Binding-site contacts:
Ligand atom C contacts residue LYS65 of chain 1.B at 3.8 Å.
Ligand atom CD2 contacts residue ILE61 of chain 1.B at 3.6 Å (hydrophobic).
Ligand atom CA contacts residue GLU245 of chain 1.B at 4.0 Å.
Ligand atom N contacts residue LYS65 of chain 1.B at 4.1 Å.
Ligand atom CD1 contacts residue GLN78 of chain 1.B at 4.0 Å.
Ligand atom O contacts residue LYS65 of chain 1.B at 4.0 Å.
Ligand atom CB contacts residue GLU245 of chain 1.B at 4.0 Å.
Ligand atom CD1 contacts residue ILE61 of chain 1.B at 3.6 Å (hydrophobic).
Ligand atom CD2 contacts residue LEU82 of chain 1.B at 3.7 Å (hydrophobic).
Ligand atom O contacts residue LYS65 of chain 1.B at 3.8 Å.
Ligand atom CD2 contacts residue GLU83 of chain 1.B at 3.8 Å.
Ligand atom C contacts residue GLU245 of chain 1.B at 3.7 Å.
Ligand atom CD2 contacts residue VAL79 of chain 1.B at 3.4 Å (hydrophobic).
Ligand atom CB contacts residue LEU75 of chain 1.B at 3.7 Å (hydrophobic).
Ligand atom CG contacts residue ILE61 of chain 1.B at 3.9 Å (hydrophobic).
Ligand atom CB contacts residue GLU245 of chain 1.B at 3.3 Å.
Ligand atom CB contacts residue ILE61 of chain 1.B at 3.9 Å (hydrophobic).
Ligand atom CD2 contacts residue LYS65 of chain 1.B at 3.9 Å.
Ligand atom C contacts residue ILE61 of chain 1.B at 4.0 Å (hydrophobic).
Ligand atom CD1 contacts residue VAL79 of chain 1.B at 3.9 Å (hydrophobic).
Ligand atom CE contacts residue GLU83 of chain 1.B at 3.7 Å.
Ligand atom CD1 contacts residue LEU242 of chain 1.B at 3.9 Å (hydrophobic).
Ligand atom O contacts residue LEU75 of chain 1.B at 4.0 Å.
Ligand atom O contacts residue ILE61 of chain 1.B at 3.7 Å.
Ligand atom CD contacts residue GLU83 of chain 1.B at 3.6 Å.
Ligand atom C contacts residue LYS65 of chain 1.B at 4.0 Å.
Ligand atom NE2 contacts residue VAL79 of chain 1.B at 3.9 Å.
Ligand atom CE contacts residue VAL79 of chain 1.B at 4.2 Å (hydrophobic).
Ligand atom CG1 contacts residue GLU245 of chain 1.B at 3.6 Å.
Ligand atom NZ contacts residue VAL79 of chain 1.B at 3.6 Å.
Ligand atom CD1 contacts residue LEU242 of chain 1.B at 3.6 Å (hydrophobic).
Ligand atom CA contacts residue GLU245 of chain 1.B at 3.4 Å.
Ligand atom NZ contacts residue GLU83 of chain 1.B at 3.1 Å (salt-bridge).
Ligand atom CD2 contacts residue GLN78 of chain 1.B at 3.6 Å.
Ligand atom CD1 contacts residue LEU82 of chain 1.B at 4.0 Å (hydrophobic).
Ligand atom CG contacts residue GLU245 of chain 1.B at 3.6 Å.
Ligand atom CD2 contacts residue VAL79 of chain 1.B at 3.6 Å (hydrophobic).
Ligand atom CD1 contacts residue ASP241 of chain 1.B at 3.6 Å.
Ligand atom N contacts residue GLU245 of chain 1.B at 3.0 Å (salt-bridge).
Ligand atom CD2 contacts residue MET246 of chain 1.B at 4.1 Å (hydrophobic).

A small-molecule ligand and the protein it binds are described below.
Small molecule (SMILES): CC[C@H](C)[C@H](NC(=O)[C@H](CCCCN)NC(=O)[C@H](C)N)C(=O)N[C@@H](CC(C)C)C(=O)N[C@@H](Cc1cnc[nH]1)C(=O)N[C@@H](CCCN=C(N)N)C(=O)N[C@@H](CC(C)C)C(=O)N[C@@H](CC(C)C)C(=O)N[C@H](C=O)CCC(N)=O

Sequence of chain 1.B:
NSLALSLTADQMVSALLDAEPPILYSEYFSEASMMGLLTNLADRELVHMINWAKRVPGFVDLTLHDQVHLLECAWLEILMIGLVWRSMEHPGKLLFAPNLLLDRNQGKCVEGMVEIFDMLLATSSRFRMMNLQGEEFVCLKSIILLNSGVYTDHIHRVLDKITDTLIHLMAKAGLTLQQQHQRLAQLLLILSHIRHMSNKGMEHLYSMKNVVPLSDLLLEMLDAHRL